Binding-site contacts:
Ligand atom O7 contacts residue LEU227 of chain 1.A at 3.5 Å.
Ligand atom C5 contacts residue TYR234 of chain 1.A at 3.6 Å (hydrophobic).
Ligand atom C3 contacts residue ASN230 of chain 1.A at 3.8 Å.
Ligand atom C6 contacts residue GLU231 of chain 1.A at 3.0 Å.
Ligand atom C8 contacts residue ILE191 of chain 1.A at 4.3 Å (hydrophobic).
Ligand atom O5 contacts residue GLU231 of chain 1.A at 3.1 Å (salt-bridge).
Ligand atom N2 contacts residue ASN230 of chain 1.A at 2.9 Å (h-bond).
Ligand atom O7 contacts residue ASN230 of chain 1.A at 3.6 Å.
Ligand atom O5 contacts residue TYR234 of chain 1.A at 3.5 Å.
Ligand atom C1 contacts residue ASN230 of chain 1.A at 1.4 Å.
Ligand atom O7 contacts residue THR189 of chain 1.A at 3.9 Å.
Ligand atom C4 contacts residue ASN230 of chain 1.A at 4.2 Å.
Ligand atom O6 contacts residue GLU231 of chain 1.A at 2.8 Å (salt-bridge).
Ligand atom O5 contacts residue ASN230 of chain 1.A at 2.4 Å (h-bond).
Ligand atom C7 contacts residue THR190 of chain 1.A at 4.2 Å.
Ligand atom C1 contacts residue TYR234 of chain 1.A at 3.9 Å (hydrophobic).
Ligand atom C5 contacts residue ASN230 of chain 1.A at 3.7 Å.
Ligand atom C7 contacts residue LEU227 of chain 1.A at 4.1 Å (hydrophobic).
Ligand atom C4 contacts residue GLU231 of chain 1.A at 4.3 Å.
Ligand atom C5 contacts residue GLU231 of chain 1.A at 3.6 Å.
Ligand atom C7 contacts residue ASN230 of chain 1.A at 3.5 Å.
Ligand atom C6 contacts residue TYR234 of chain 1.A at 3.5 Å (hydrophobic).
Ligand atom C1 contacts residue GLU231 of chain 1.A at 4.3 Å.
Ligand atom C8 contacts residue THR190 of chain 1.A at 3.0 Å.
Ligand atom C2 contacts residue ASN230 of chain 1.A at 2.5 Å.
Ligand atom C8 contacts residue LEU227 of chain 1.A at 4.2 Å (hydrophobic).

The small molecule below binds the protein below.
Small molecule (SMILES): CC(=O)N[C@@H]1[C@@H](O)[C@H](O)[C@@H](CO)O[C@H]1O

Sequence of chain 1.A:
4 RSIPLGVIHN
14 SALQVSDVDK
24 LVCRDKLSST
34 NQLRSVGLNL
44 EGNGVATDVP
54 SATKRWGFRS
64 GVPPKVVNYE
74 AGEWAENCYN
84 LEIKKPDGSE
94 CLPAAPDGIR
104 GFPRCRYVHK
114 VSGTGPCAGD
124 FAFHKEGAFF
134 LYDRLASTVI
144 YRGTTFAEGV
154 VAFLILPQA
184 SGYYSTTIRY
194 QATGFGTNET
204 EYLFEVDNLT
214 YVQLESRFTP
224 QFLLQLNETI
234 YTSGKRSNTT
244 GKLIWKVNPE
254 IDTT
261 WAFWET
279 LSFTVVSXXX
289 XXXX